Sequence of chain 1.B:
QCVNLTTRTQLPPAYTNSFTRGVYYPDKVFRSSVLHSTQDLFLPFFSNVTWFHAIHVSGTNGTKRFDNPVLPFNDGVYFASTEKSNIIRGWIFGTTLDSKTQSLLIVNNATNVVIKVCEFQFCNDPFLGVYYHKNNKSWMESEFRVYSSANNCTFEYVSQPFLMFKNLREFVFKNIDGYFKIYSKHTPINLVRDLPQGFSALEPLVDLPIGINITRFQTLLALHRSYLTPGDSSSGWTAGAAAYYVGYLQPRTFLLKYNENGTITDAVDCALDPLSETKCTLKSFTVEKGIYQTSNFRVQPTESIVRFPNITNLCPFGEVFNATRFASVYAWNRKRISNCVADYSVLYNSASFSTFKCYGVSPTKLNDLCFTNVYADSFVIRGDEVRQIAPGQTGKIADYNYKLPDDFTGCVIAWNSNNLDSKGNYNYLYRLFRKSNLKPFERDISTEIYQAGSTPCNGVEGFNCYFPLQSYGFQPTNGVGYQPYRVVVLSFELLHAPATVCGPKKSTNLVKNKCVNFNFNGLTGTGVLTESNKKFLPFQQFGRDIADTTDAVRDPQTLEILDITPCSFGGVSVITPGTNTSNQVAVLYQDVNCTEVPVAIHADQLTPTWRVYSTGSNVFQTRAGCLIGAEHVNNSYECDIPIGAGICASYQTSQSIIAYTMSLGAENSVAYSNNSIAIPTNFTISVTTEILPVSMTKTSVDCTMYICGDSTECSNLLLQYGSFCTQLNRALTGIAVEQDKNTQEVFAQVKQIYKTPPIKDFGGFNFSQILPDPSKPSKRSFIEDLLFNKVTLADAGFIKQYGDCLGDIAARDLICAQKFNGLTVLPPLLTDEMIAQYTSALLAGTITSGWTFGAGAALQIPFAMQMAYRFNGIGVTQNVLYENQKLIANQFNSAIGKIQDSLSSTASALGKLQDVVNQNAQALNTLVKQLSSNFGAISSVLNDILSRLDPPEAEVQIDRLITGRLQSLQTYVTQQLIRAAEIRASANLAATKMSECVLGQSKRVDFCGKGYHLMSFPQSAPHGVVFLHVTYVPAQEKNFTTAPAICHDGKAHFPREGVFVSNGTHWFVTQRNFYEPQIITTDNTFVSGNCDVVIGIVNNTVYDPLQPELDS

A small-molecule ligand and the protein it binds are described below.
Small molecule (SMILES): CC(=O)N[C@@H]1[C@@H](O)[C@H](O)[C@@H](CO)O[C@H]1O

Binding-site contacts:
Ligand atom N2 contacts residue ASN635 of chain 1.B at 4.1 Å.
Ligand atom C8 contacts residue ASN635 of chain 1.B at 3.3 Å.
Ligand atom C2 contacts residue ASN635 of chain 1.B at 3.7 Å.
Ligand atom C7 contacts residue ASN635 of chain 1.B at 4.0 Å.
Ligand atom O5 contacts residue ASN635 of chain 1.B at 3.3 Å (h-bond).
Ligand atom C1 contacts residue ASN635 of chain 1.B at 3.3 Å.